Binding-site contacts:
Ligand atom S31 contacts residue MET40 of chain 1.A at 3.5 Å (h-bond).
Ligand atom N02 contacts residue TYR292 of chain 1.A at 3.8 Å.
Ligand atom C07 contacts residue VAL271 of chain 1.A at 3.2 Å (hydrophobic).
Ligand atom O29 contacts residue HEM1 of chain 1.C at 3.5 Å (h-bond).
Ligand atom C27 contacts residue TYR410 of chain 1.A at 3.8 Å (hydrophobic).
Ligand atom C27 contacts residue HEM1 of chain 1.C at 3.3 Å.
Ligand atom C06 contacts residue PHE288 of chain 1.A at 3.7 Å (hydrophobic).
Ligand atom N02 contacts residue HEM1 of chain 1.C at 3.5 Å.
Ligand atom C26 contacts residue HEM1 of chain 1.C at 3.4 Å.
Ligand atom C22 contacts residue HEM1 of chain 1.C at 3.0 Å.
Ligand atom C11 contacts residue PHE288 of chain 1.A at 3.8 Å (hydrophobic).
Ligand atom N28 contacts residue ASN273 of chain 1.A at 3.2 Å (h-bond).
Ligand atom C09 contacts residue HEM1 of chain 1.C at 3.4 Å.
Ligand atom C24 contacts residue HEM1 of chain 1.C at 3.2 Å.
Ligand atom C04 contacts residue HEM1 of chain 1.C at 3.5 Å.
Ligand atom C09 contacts residue GLU296 of chain 1.A at 3.6 Å.
Ligand atom C08 contacts residue HEM1 of chain 1.C at 3.8 Å.
Ligand atom C02 contacts residue HEM1 of chain 1.C at 3.5 Å.
Ligand atom C26 contacts residue VAL271 of chain 1.A at 3.9 Å (hydrophobic).
Ligand atom C11 contacts residue HEM1 of chain 1.C at 3.1 Å.
Ligand atom C25 contacts residue HEM1 of chain 1.C at 3.0 Å.
Ligand atom N01 contacts residue HEM1 of chain 1.C at 3.7 Å.
Ligand atom C23 contacts residue HEM1 of chain 1.C at 3.3 Å.
Ligand atom C02 contacts residue GLU296 of chain 1.A at 3.4 Å.
Ligand atom C10 contacts residue HEM1 of chain 1.C at 3.8 Å.
Ligand atom N02 contacts residue TRP291 of chain 1.A at 2.9 Å (h-bond).
Ligand atom C07 contacts residue HEM1 of chain 1.C at 3.8 Å.
Ligand atom N01 contacts residue GLU296 of chain 1.A at 2.7 Å (salt-bridge).
Ligand atom C23 contacts residue TRP382 of chain 1.A at 3.4 Å (hydrophobic).
Ligand atom C22 contacts residue TRP382 of chain 1.A at 3.8 Å (hydrophobic).
Ligand atom C08 contacts residue VAL271 of chain 1.A at 3.7 Å (hydrophobic).
Ligand atom C32 contacts residue MET40 of chain 1.A at 3.9 Å (hydrophobic).
Ligand atom C06 contacts residue HEM1 of chain 1.C at 3.7 Å.
Ligand atom N02 contacts residue GLU296 of chain 1.A at 2.5 Å (salt-bridge).
Ligand atom C24 contacts residue TRP382 of chain 1.A at 3.8 Å (hydrophobic).
Ligand atom C10 contacts residue GLU296 of chain 1.A at 3.6 Å.
Ligand atom C06 contacts residue VAL271 of chain 1.A at 3.5 Å (hydrophobic).
Ligand atom C21 contacts residue HEM1 of chain 1.C at 3.6 Å.
Ligand atom C03 contacts residue HEM1 of chain 1.C at 3.1 Å.
Ligand atom O29 contacts residue TRP382 of chain 1.A at 3.7 Å.

The small molecule below binds the protein below.
Small molecule (SMILES): Cc1cc(N)nc2cc(-c3ccc(OCc4cncs4)c(CN)c3)ccc12

Sequence of chain 1.A:
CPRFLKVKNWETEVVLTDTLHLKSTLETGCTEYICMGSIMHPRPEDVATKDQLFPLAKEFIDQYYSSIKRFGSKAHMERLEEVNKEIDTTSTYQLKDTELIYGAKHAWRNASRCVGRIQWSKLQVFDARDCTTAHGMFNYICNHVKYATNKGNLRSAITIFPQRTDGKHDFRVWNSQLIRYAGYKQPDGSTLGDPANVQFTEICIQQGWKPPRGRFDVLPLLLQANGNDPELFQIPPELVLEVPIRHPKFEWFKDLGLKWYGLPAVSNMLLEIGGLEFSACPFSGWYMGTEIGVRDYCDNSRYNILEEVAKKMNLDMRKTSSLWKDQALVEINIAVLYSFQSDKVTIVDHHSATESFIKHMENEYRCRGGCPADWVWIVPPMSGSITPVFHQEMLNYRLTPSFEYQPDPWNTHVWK

Sequence of chain 1.B:
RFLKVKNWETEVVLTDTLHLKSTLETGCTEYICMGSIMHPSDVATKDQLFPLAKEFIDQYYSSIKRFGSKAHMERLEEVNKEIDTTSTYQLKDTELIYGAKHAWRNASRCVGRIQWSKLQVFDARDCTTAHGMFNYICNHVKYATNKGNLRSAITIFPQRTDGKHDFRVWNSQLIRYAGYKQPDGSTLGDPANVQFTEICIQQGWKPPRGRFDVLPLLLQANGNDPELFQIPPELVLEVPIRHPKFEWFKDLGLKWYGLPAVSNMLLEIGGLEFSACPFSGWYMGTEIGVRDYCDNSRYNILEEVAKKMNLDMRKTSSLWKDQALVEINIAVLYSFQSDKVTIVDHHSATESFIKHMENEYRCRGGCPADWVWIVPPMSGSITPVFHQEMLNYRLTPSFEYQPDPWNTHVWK